Sequence of chain 1.B:
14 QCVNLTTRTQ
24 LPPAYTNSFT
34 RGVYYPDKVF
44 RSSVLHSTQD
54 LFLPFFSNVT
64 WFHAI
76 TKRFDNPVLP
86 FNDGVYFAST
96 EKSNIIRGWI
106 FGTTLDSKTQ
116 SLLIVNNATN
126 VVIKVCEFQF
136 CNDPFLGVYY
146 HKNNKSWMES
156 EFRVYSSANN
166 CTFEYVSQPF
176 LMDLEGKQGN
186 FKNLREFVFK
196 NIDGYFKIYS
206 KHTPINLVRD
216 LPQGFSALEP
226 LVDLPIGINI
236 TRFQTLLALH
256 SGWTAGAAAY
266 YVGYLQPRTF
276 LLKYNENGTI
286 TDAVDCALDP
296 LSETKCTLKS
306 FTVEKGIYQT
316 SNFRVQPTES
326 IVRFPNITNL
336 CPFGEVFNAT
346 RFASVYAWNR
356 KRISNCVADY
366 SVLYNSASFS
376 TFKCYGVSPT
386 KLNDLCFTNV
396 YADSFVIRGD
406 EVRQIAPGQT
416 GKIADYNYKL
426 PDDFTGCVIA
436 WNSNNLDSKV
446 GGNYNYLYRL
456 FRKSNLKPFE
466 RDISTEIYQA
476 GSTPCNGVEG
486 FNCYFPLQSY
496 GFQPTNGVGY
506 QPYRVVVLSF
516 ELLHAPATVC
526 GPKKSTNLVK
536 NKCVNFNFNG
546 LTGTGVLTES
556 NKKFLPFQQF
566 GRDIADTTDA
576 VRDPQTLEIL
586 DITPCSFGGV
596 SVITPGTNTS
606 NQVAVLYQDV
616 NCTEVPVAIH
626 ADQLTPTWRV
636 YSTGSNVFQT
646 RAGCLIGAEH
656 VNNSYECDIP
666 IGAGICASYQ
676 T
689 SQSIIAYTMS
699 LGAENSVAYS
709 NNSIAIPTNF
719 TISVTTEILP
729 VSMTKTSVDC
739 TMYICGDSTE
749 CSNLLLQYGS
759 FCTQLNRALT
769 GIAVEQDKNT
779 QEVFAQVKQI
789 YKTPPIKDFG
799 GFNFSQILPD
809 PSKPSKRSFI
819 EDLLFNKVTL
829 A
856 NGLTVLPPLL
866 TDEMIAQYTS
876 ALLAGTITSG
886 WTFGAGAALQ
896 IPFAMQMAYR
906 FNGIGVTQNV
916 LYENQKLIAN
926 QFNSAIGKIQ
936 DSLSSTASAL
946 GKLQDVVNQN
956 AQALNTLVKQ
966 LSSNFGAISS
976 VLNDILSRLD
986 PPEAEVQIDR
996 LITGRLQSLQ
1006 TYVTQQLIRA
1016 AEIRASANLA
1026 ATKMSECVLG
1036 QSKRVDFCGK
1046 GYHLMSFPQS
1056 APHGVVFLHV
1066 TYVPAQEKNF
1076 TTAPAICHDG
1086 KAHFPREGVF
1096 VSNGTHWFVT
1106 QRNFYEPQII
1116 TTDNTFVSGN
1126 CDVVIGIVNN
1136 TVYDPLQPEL

Binding-site contacts:
Ligand atom C1 contacts residue ASN331 of chain 1.B at 1.5 Å.
Ligand atom O5 contacts residue ASN331 of chain 1.B at 2.5 Å (h-bond).
Ligand atom C5 contacts residue GLN580 of chain 1.B at 3.5 Å.
Ligand atom C3 contacts residue ASN331 of chain 1.B at 3.8 Å.
Ligand atom C5 contacts residue ASN331 of chain 1.B at 3.8 Å.
Ligand atom O5 contacts residue GLN580 of chain 1.B at 3.8 Å.
Ligand atom C7 contacts residue GLN580 of chain 1.B at 4.5 Å.
Ligand atom O7 contacts residue ASN331 of chain 1.B at 3.4 Å (h-bond).
Ligand atom C4 contacts residue ASN331 of chain 1.B at 4.3 Å.
Ligand atom C8 contacts residue GLN580 of chain 1.B at 4.0 Å.
Ligand atom N2 contacts residue GLN580 of chain 1.B at 3.9 Å.
Ligand atom C7 contacts residue ASN331 of chain 1.B at 3.2 Å.
Ligand atom N2 contacts residue ASN331 of chain 1.B at 2.8 Å (h-bond).
Ligand atom C2 contacts residue ASN331 of chain 1.B at 2.4 Å.
Ligand atom C8 contacts residue ASN331 of chain 1.B at 4.3 Å.
Ligand atom C6 contacts residue GLN580 of chain 1.B at 4.4 Å.
Ligand atom C1 contacts residue GLN580 of chain 1.B at 3.7 Å.

This small molecule binds to this protein.
Small molecule (SMILES): CC(=O)N[C@@H]1[C@@H](O)[C@H](O)[C@@H](CO)O[C@H]1O